The protein below binds the small molecule below.
Small molecule (SMILES): CC(=O)N[C@@H]1[C@@H](O)[C@H](O)[C@@H](CO)O[C@H]1O

Sequence of chain 1.E:
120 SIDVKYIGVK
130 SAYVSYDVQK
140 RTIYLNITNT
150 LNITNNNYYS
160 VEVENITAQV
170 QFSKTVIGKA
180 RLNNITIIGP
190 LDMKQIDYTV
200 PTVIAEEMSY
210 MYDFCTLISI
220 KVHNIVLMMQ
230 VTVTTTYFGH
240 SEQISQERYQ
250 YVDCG

Sequence of chain 1.A:
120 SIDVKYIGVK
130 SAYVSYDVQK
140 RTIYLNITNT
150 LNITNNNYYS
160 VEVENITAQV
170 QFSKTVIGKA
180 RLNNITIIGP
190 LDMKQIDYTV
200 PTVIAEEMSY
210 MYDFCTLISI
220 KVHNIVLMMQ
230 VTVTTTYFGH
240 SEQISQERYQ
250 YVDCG

Binding-site contacts:
Ligand atom C2 contacts residue NAG1 of chain 1.R at 4.2 Å.
Ligand atom C3 contacts residue NAG1 of chain 1.V at 4.3 Å.
Ligand atom C3 contacts residue ASN145 of chain 1.A at 3.8 Å.
Ligand atom C2 contacts residue ASN145 of chain 1.A at 2.5 Å.
Ligand atom C4 contacts residue NAG1 of chain 1.R at 4.3 Å.
Ligand atom C5 contacts residue NAG1 of chain 1.V at 4.3 Å.
Ligand atom O5 contacts residue ASN145 of chain 1.D at 4.4 Å.
Ligand atom C7 contacts residue ASN145 of chain 1.A at 3.2 Å.
Ligand atom C6 contacts residue NAG1 of chain 1.R at 4.3 Å.
Ligand atom C8 contacts residue LEU144 of chain 1.E at 3.7 Å (hydrophobic).
Ligand atom C5 contacts residue ASN145 of chain 1.A at 3.6 Å.
Ligand atom C1 contacts residue ASN145 of chain 1.D at 4.3 Å.
Ligand atom C7 contacts residue NAG1 of chain 1.R at 4.1 Å.
Ligand atom O7 contacts residue LEU144 of chain 1.A at 3.5 Å.
Ligand atom C8 contacts residue LEU144 of chain 1.A at 3.5 Å (hydrophobic).
Ligand atom O5 contacts residue NAG1 of chain 1.R at 4.3 Å.
Ligand atom C7 contacts residue NAG1 of chain 1.V at 4.0 Å.
Ligand atom O7 contacts residue ASN145 of chain 1.D at 3.9 Å.
Ligand atom O5 contacts residue ASN145 of chain 1.A at 2.3 Å (h-bond).
Ligand atom C7 contacts residue LEU144 of chain 1.A at 3.9 Å (hydrophobic).
Ligand atom O7 contacts residue NAG1 of chain 1.R at 3.1 Å.
Ligand atom C4 contacts residue ASN145 of chain 1.A at 4.2 Å.
Ligand atom C1 contacts residue ASN145 of chain 1.A at 1.4 Å.
Ligand atom C8 contacts residue NAG1 of chain 1.V at 3.1 Å.
Ligand atom N2 contacts residue ASN145 of chain 1.A at 3.0 Å (h-bond).
Ligand atom C8 contacts residue ASN145 of chain 1.A at 3.7 Å.
Ligand atom O7 contacts residue ASN145 of chain 1.A at 2.9 Å (h-bond).
Ligand atom C1 contacts residue NAG1 of chain 1.V at 4.4 Å.
Ligand atom N2 contacts residue NAG1 of chain 1.V at 4.0 Å.

Sequence of chain 1.D:
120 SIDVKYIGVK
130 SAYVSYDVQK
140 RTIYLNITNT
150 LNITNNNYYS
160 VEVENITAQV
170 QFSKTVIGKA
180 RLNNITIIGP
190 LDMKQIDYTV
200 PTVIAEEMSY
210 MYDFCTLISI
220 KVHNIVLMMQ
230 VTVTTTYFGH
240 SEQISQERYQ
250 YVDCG